Sequence of chain 1.B:
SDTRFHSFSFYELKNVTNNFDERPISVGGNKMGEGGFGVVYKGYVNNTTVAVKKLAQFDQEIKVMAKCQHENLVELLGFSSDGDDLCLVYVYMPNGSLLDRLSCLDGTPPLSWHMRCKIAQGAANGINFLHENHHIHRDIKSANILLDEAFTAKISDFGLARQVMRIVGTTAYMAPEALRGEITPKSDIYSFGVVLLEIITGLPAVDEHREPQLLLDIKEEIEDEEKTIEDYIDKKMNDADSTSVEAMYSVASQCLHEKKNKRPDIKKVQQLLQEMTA

Binding-site contacts:
Ligand atom N06 contacts residue LEU159 of chain 1.B at 3.7 Å.
Ligand atom N06 contacts residue VAL87 of chain 1.B at 3.5 Å.
Ligand atom C08 contacts residue LEU159 of chain 1.B at 3.5 Å (hydrophobic).
Ligand atom C23 contacts residue ASN108 of chain 1.B at 3.8 Å.
Ligand atom F33 contacts residue GLY109 of chain 1.B at 3.1 Å.
Ligand atom C23 contacts residue PRO107 of chain 1.B at 3.2 Å (hydrophobic).
Ligand atom C02 contacts residue MET106 of chain 1.B at 3.6 Å (hydrophobic).
Ligand atom C15 contacts residue MET33 of chain 1.B at 3.6 Å (hydrophobic).
Ligand atom N01 contacts residue MET33 of chain 1.B at 3.6 Å.
Ligand atom N06 contacts residue VAL104 of chain 1.B at 3.5 Å (h-bond).
Ligand atom C19 contacts residue MET33 of chain 1.B at 3.5 Å (hydrophobic).
Ligand atom N16 contacts residue GLY109 of chain 1.B at 3.7 Å.
Ligand atom N09 contacts residue VAL41 of chain 1.B at 3.6 Å.
Ligand atom O03 contacts residue MET106 of chain 1.B at 2.6 Å (h-bond).
Ligand atom C32 contacts residue GLY34 of chain 1.B at 3.7 Å.
Ligand atom C04 contacts residue ALA52 of chain 1.B at 3.5 Å (hydrophobic).
Ligand atom C12 contacts residue LEU159 of chain 1.B at 3.6 Å (hydrophobic).
Ligand atom F33 contacts residue LEU159 of chain 1.B at 3.3 Å.
Ligand atom C14 contacts residue GLY109 of chain 1.B at 3.6 Å.
Ligand atom C36 contacts residue GLU35 of chain 1.B at 3.3 Å.
Ligand atom C13 contacts residue MET33 of chain 1.B at 3.7 Å (hydrophobic).
Ligand atom C05 contacts residue MET106 of chain 1.B at 3.3 Å (hydrophobic).
Ligand atom C02 contacts residue ALA52 of chain 1.B at 3.8 Å (hydrophobic).
Ligand atom C23 contacts residue GLY109 of chain 1.B at 3.4 Å.
Ligand atom C22 contacts residue PRO107 of chain 1.B at 3.5 Å (hydrophobic).
Ligand atom C10 contacts residue VAL41 of chain 1.B at 3.8 Å (hydrophobic).
Ligand atom O03 contacts residue TYR105 of chain 1.B at 3.6 Å.
Ligand atom F33 contacts residue SER110 of chain 1.B at 2.8 Å.
Ligand atom C14 contacts residue MET106 of chain 1.B at 3.3 Å (hydrophobic).
Ligand atom C31 contacts residue VAL41 of chain 1.B at 3.6 Å (hydrophobic).
Ligand atom N16 contacts residue MET33 of chain 1.B at 3.7 Å.
Ligand atom C14 contacts residue MET33 of chain 1.B at 3.7 Å (hydrophobic).
Ligand atom N06 contacts residue TYR103 of chain 1.B at 3.3 Å.
Ligand atom C05 contacts residue ALA52 of chain 1.B at 3.5 Å (hydrophobic).
Ligand atom N07 contacts residue LEU159 of chain 1.B at 3.3 Å.
Ligand atom C15 contacts residue GLY109 of chain 1.B at 3.6 Å.
Ligand atom C13 contacts residue GLY109 of chain 1.B at 3.8 Å.
Ligand atom C31 contacts residue GLY34 of chain 1.B at 3.5 Å.
Ligand atom C05 contacts residue VAL104 of chain 1.B at 3.2 Å (hydrophobic).
Ligand atom C12 contacts residue TYR103 of chain 1.B at 3.6 Å (hydrophobic).

The protein below binds the small molecule below.
Small molecule (SMILES): CC(C)N1CCC(c2cc(NC(=O)c3cnn4cccnc34)n(-c3ccc(C4CC4)cc3F)n2)CC1